Binding-site contacts:
Ligand atom C5 contacts residue THR322 of chain 1.A at 4.0 Å.
Ligand atom C4 contacts residue GLU318 of chain 1.A at 3.9 Å.
Ligand atom O4 contacts residue GLY321 of chain 1.A at 4.5 Å.
Ligand atom O6 contacts residue GLU323 of chain 1.A at 4.1 Å.
Ligand atom O6 contacts residue GLY321 of chain 1.A at 3.7 Å.
Ligand atom C5 contacts residue GLY321 of chain 1.A at 3.8 Å.
Ligand atom C1 contacts residue GLY321 of chain 1.A at 4.3 Å.
Ligand atom C3 contacts residue GLU318 of chain 1.A at 2.9 Å.
Ligand atom O5 contacts residue GLY321 of chain 1.A at 4.4 Å.
Ligand atom C6 contacts residue THR322 of chain 1.A at 3.8 Å.
Ligand atom C1 contacts residue GLU318 of chain 1.A at 4.5 Å.
Ligand atom O6 contacts residue THR322 of chain 1.A at 2.7 Å (h-bond).
Ligand atom C2 contacts residue GLU318 of chain 1.A at 3.8 Å.
Ligand atom O4 contacts residue GLU318 of chain 1.A at 3.7 Å.
Ligand atom O3 contacts residue GLU318 of chain 1.A at 3.2 Å (salt-bridge).

Sequence of chain 1.A:
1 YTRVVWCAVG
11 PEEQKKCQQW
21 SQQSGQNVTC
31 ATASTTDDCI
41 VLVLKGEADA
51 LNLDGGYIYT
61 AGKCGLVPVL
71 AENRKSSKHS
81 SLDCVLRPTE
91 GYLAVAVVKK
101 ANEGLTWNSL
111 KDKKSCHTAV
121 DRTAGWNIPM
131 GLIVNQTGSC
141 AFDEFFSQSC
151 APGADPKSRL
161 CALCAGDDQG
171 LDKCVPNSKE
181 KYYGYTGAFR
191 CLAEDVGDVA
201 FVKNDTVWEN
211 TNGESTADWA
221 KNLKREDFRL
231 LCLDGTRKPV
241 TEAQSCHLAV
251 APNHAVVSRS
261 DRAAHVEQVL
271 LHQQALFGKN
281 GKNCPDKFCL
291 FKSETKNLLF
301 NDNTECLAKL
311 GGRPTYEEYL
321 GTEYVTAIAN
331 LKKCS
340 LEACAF

This small molecule binds to this protein.
Small molecule (SMILES): CO[C@H]1O[C@H](CO)[C@@H](O)[C@H](O)[C@@H]1O